Binding-site contacts:
Ligand atom N contacts residue TYR113 of chain 1.B at 3.5 Å (h-bond).
Ligand atom CB contacts residue HIS111 of chain 1.B at 3.4 Å.
Ligand atom N contacts residue TYR113 of chain 1.B at 2.9 Å (h-bond).
Ligand atom ND2 contacts residue ASP52 of chain 1.A at 2.9 Å (salt-bridge).
Ligand atom C contacts residue SER97 of chain 1.A at 3.4 Å.
Ligand atom CD contacts residue ASN52 of chain 1.B at 3.3 Å.
Ligand atom ND2 contacts residue HIS111 of chain 1.B at 3.1 Å (h-bond).
Ligand atom ND2 contacts residue ASN52 of chain 1.B at 3.1 Å (h-bond).
Ligand atom CD contacts residue TRP50 of chain 1.B at 3.6 Å (hydrophobic).
Ligand atom O contacts residue TRP50 of chain 1.B at 3.1 Å.
Ligand atom CG contacts residue PHE101 of chain 1.B at 3.6 Å (hydrophobic).
Ligand atom N contacts residue SER97 of chain 1.A at 3.4 Å (h-bond).
Ligand atom CA contacts residue SER97 of chain 1.A at 3.4 Å.
Ligand atom CG contacts residue ASN52 of chain 1.B at 3.6 Å.
Ligand atom OD1 contacts residue TYR110 of chain 1.B at 3.6 Å.
Ligand atom O contacts residue TYR57 of chain 1.B at 3.5 Å.
Ligand atom CD contacts residue HIS34 of chain 1.A at 3.5 Å.
Ligand atom C contacts residue SER97 of chain 1.A at 3.5 Å.
Ligand atom CB contacts residue THR58 of chain 1.B at 3.5 Å.
Ligand atom OD1 contacts residue TYR102 of chain 1.B at 3.2 Å (h-bond).
Ligand atom O contacts residue TYR32 of chain 1.A at 3.5 Å.
Ligand atom OD1 contacts residue PHE101 of chain 1.B at 3.4 Å.
Ligand atom O contacts residue HIS111 of chain 1.B at 3.6 Å.
Ligand atom N contacts residue HIS34 of chain 1.A at 3.6 Å.
Ligand atom O contacts residue ASN52 of chain 1.B at 2.9 Å (h-bond).
Ligand atom O contacts residue HIS34 of chain 1.A at 3.0 Å (h-bond).
Ligand atom O contacts residue SER97 of chain 1.A at 3.4 Å (h-bond).
Ligand atom O contacts residue SER97 of chain 1.A at 2.5 Å (h-bond).
Ligand atom ND2 contacts residue TYR110 of chain 1.B at 3.2 Å (h-bond).
Ligand atom ND2 contacts residue TYR102 of chain 1.B at 3.1 Å (h-bond).
Ligand atom CG contacts residue TYR57 of chain 1.B at 3.4 Å (hydrophobic).
Ligand atom OD1 contacts residue TYR113 of chain 1.B at 2.8 Å (h-bond).
Ligand atom OD1 contacts residue ASN33 of chain 1.A at 2.8 Å (h-bond).
Ligand atom CB contacts residue ASN52 of chain 1.B at 3.5 Å.
Ligand atom C contacts residue TYR57 of chain 1.B at 3.5 Å (hydrophobic).
Ligand atom O contacts residue ASN33 of chain 1.A at 2.7 Å (h-bond).
Ligand atom ND2 contacts residue PHE101 of chain 1.B at 3.6 Å.
Ligand atom CB contacts residue TYR93 of chain 1.A at 3.5 Å (hydrophobic).
Ligand atom ND2 contacts residue SER100 of chain 1.B at 3.0 Å (h-bond).
Ligand atom N contacts residue TYR57 of chain 1.B at 3.6 Å.

Sequence of chain 1.B:
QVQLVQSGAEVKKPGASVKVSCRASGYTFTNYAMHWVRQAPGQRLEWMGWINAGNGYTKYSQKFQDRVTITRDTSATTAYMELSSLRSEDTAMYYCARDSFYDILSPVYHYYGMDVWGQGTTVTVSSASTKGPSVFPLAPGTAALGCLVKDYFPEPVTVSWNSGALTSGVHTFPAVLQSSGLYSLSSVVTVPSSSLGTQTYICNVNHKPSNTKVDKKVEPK

The protein below binds the small molecule below.
Small molecule (SMILES): CC(=O)N[C@@H](CC(N)=O)C(=O)N1CCC[C@H]1C(=O)N[C@@H](CC(N)=O)C(=O)N[C@@H](C)C(=O)N[C@@H](CC(N)=O)C(=O)N1CCC[C@H]1C(=O)N[C@@H](CC(N)=O)C(=O)N[C@@H](C)C=O

Sequence of chain 1.A:
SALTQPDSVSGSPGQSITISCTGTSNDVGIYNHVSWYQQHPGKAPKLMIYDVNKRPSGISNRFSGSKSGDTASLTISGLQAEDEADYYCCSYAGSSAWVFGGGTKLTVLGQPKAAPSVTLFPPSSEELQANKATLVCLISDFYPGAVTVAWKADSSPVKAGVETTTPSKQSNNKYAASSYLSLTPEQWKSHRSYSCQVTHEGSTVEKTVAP